Sequence of chain 18.G:
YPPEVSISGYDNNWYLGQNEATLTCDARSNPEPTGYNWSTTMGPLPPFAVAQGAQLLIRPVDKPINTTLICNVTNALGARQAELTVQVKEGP

This small molecule binds to this protein.
Small molecule (SMILES): CC(=O)N[C@H]1[C@H](O[C@H]2[C@H](O)[C@@H](NC(C)=O)CO[C@@H]2CO[C@@H]2O[C@@H](C)[C@@H](O)[C@@H](O)[C@@H]2O)O[C@H](CO)[C@@H](O[C@@H]2O[C@H](CO)[C@@H](O)[C@H](O)[C@@H]2O)[C@@H]1O

Binding-site contacts:
Ligand atom C7 contacts residue PRO64 of chain 18.G at 3.8 Å (hydrophobic).
Ligand atom C7 contacts residue ASN66 of chain 18.G at 4.0 Å.
Ligand atom C5 contacts residue ASN66 of chain 18.G at 3.5 Å.
Ligand atom N2 contacts residue PRO64 of chain 18.G at 4.3 Å.
Ligand atom N2 contacts residue ILE65 of chain 18.G at 4.4 Å.
Ligand atom C4 contacts residue ASN66 of chain 18.G at 4.0 Å.
Ligand atom C2 contacts residue ASN66 of chain 18.G at 2.2 Å.
Ligand atom C8 contacts residue PRO64 of chain 18.G at 3.4 Å (hydrophobic).
Ligand atom N2 contacts residue ASN66 of chain 18.G at 2.8 Å (h-bond).
Ligand atom C8 contacts residue GLN87 of chain 18.G at 4.5 Å.
Ligand atom O7 contacts residue PRO64 of chain 18.G at 3.9 Å.
Ligand atom O5 contacts residue ASN66 of chain 18.G at 2.2 Å (h-bond).
Ligand atom C1 contacts residue ASN66 of chain 18.G at 1.4 Å.
Ligand atom O7 contacts residue ASN66 of chain 18.G at 4.3 Å.
Ligand atom C3 contacts residue ASN66 of chain 18.G at 3.6 Å.